Sequence of chain 1.C:
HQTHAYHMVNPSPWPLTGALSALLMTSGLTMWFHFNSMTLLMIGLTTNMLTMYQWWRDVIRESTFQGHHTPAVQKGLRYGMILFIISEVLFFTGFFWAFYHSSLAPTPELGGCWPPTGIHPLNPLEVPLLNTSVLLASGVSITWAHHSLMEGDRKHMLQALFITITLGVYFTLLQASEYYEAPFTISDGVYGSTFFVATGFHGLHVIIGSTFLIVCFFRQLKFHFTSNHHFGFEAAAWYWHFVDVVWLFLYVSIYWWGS

This protein binds this small molecule.
Small molecule (SMILES): C[C@H](CCC(=O)O)[C@H]1CC[C@H]2[C@@H]3[C@H](O)C[C@@H]4C[C@H](O)CC[C@]4(C)[C@H]3C[C@H](O)[C@]12C

Binding-site contacts:
Ligand atom C12 contacts residue PHE305 of chain 1.A at 4.0 Å (hydrophobic).
Ligand atom O25 contacts residue PGV1 of chain 1.PA at 3.8 Å.
Ligand atom C24 contacts residue PGV1 of chain 1.PA at 3.9 Å.
Ligand atom C20 contacts residue PGV1 of chain 1.PA at 4.4 Å.
Ligand atom C12 contacts residue THR301 of chain 1.A at 3.8 Å.
Ligand atom C1 contacts residue TYR304 of chain 1.A at 3.5 Å (hydrophobic).
Ligand atom C2 contacts residue ASP300 of chain 1.A at 3.7 Å.
Ligand atom O26 contacts residue TRP99 of chain 1.C at 2.7 Å (h-bond).
Ligand atom C19 contacts residue TYR304 of chain 1.A at 4.2 Å (hydrophobic).
Ligand atom O12 contacts residue THR301 of chain 1.A at 2.8 Å (h-bond).
Ligand atom C24 contacts residue HIS103 of chain 1.C at 3.2 Å.
Ligand atom C22 contacts residue PGV1 of chain 1.PA at 4.1 Å.
Ligand atom C22 contacts residue HIS233 of chain 1.A at 4.4 Å.
Ligand atom O25 contacts residue HIS233 of chain 1.A at 3.5 Å.
Ligand atom O3 contacts residue ASP300 of chain 1.A at 3.5 Å.
Ligand atom O26 contacts residue PGV1 of chain 1.PA at 3.8 Å.
Ligand atom C11 contacts residue THR301 of chain 1.A at 3.7 Å.
Ligand atom C24 contacts residue TRP99 of chain 1.C at 3.6 Å (hydrophobic).
Ligand atom C11 contacts residue TYR304 of chain 1.A at 4.5 Å (hydrophobic).
Ligand atom C23 contacts residue HIS233 of chain 1.A at 3.6 Å.
Ligand atom C1 contacts residue THR301 of chain 1.A at 4.5 Å.
Ligand atom O26 contacts residue HIS233 of chain 1.A at 4.0 Å.
Ligand atom C23 contacts residue PGV1 of chain 1.PA at 4.1 Å.
Ligand atom C20 contacts residue TRP288 of chain 1.A at 4.2 Å (hydrophobic).
Ligand atom C21 contacts residue TRP288 of chain 1.A at 3.8 Å (hydrophobic).
Ligand atom O25 contacts residue HIS103 of chain 1.C at 3.1 Å (h-bond).
Ligand atom C2 contacts residue THR301 of chain 1.A at 4.0 Å.
Ligand atom O26 contacts residue HIS103 of chain 1.C at 2.6 Å (h-bond).
Ligand atom C18 contacts residue TRP288 of chain 1.A at 4.3 Å (hydrophobic).
Ligand atom C11 contacts residue PHE305 of chain 1.A at 4.1 Å (hydrophobic).
Ligand atom C18 contacts residue PGV1 of chain 1.PA at 4.5 Å.
Ligand atom C23 contacts residue TRP99 of chain 1.C at 3.6 Å (hydrophobic).
Ligand atom O26 contacts residue LEU230 of chain 1.A at 4.4 Å.
Ligand atom C21 contacts residue HIS233 of chain 1.A at 3.6 Å.
Ligand atom C16 contacts residue PGV1 of chain 1.PA at 4.1 Å.
Ligand atom C24 contacts residue HIS233 of chain 1.A at 3.5 Å.
Ligand atom C15 contacts residue PGV1 of chain 1.PA at 4.0 Å.
Ligand atom C2 contacts residue TYR304 of chain 1.A at 4.0 Å (hydrophobic).

Sequence of chain 1.A:
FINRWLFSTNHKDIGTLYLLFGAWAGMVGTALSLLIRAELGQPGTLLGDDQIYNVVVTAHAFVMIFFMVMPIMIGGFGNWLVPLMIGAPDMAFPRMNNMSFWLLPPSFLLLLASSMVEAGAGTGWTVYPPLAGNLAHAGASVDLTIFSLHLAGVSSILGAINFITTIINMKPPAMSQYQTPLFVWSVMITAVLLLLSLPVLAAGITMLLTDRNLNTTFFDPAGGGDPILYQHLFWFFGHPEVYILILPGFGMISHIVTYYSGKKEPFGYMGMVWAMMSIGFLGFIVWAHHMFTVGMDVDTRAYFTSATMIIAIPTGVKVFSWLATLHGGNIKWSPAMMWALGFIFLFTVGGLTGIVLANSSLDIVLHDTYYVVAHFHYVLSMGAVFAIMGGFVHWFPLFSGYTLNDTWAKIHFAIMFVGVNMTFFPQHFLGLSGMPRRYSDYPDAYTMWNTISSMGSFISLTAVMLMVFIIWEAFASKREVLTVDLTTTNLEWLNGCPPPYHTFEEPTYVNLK